Binding-site contacts:
Ligand atom C33 contacts residue LYS68 of chain 1.B at 3.2 Å.
Ligand atom C12 contacts residue GLY126 of chain 1.B at 3.1 Å.
Ligand atom C25 contacts residue MET123 of chain 1.B at 3.3 Å (hydrophobic).
Ligand atom C43 contacts residue ILE99 of chain 1.B at 3.2 Å (hydrophobic).
Ligand atom C42 contacts residue LEU120 of chain 1.B at 3.4 Å (hydrophobic).
Ligand atom C21 contacts residue LYS124 of chain 1.B at 3.1 Å.
Ligand atom O01 contacts residue GLU44 of chain 1.B at 2.8 Å (salt-bridge).
Ligand atom C30 contacts residue LEU120 of chain 1.B at 3.5 Å (hydrophobic).
Ligand atom C33 contacts residue ASP190 of chain 1.B at 2.8 Å.
Ligand atom C13 contacts residue GLY126 of chain 1.B at 3.3 Å.
Ligand atom C03 contacts residue GLY43 of chain 1.B at 3.5 Å.
Ligand atom O44 contacts residue ILE99 of chain 1.B at 2.8 Å.
Ligand atom C12 contacts residue MET123 of chain 1.B at 2.9 Å (hydrophobic).
Ligand atom C45 contacts residue LEU120 of chain 1.B at 3.5 Å (hydrophobic).
Ligand atom C43 contacts residue ARG100 of chain 1.B at 2.8 Å.
Ligand atom C27 contacts residue ALA66 of chain 1.B at 3.5 Å (hydrophobic).
Ligand atom N26 contacts residue MET123 of chain 1.B at 3.2 Å (h-bond).
Ligand atom C46 contacts residue ALA189 of chain 1.B at 3.5 Å (hydrophobic).
Ligand atom C38 contacts residue MET90 of chain 1.B at 3.2 Å (hydrophobic).
Ligand atom C40 contacts residue ILE99 of chain 1.B at 3.6 Å (hydrophobic).
Ligand atom C34 contacts residue ASP190 of chain 1.B at 2.9 Å.
Ligand atom N28 contacts residue ALA66 of chain 1.B at 3.2 Å.
Ligand atom C47 contacts residue ILE99 of chain 1.B at 3.3 Å (hydrophobic).
Ligand atom C35 contacts residue ASP190 of chain 1.B at 3.5 Å.
Ligand atom N26 contacts residue PRO121 of chain 1.B at 3.4 Å (h-bond).
Ligand atom C42 contacts residue LEU101 of chain 1.B at 3.2 Å (hydrophobic).
Ligand atom C37 contacts residue MET90 of chain 1.B at 3.5 Å (hydrophobic).
Ligand atom C42 contacts residue PRO121 of chain 1.B at 3.5 Å (hydrophobic).
Ligand atom C31 contacts residue LEU120 of chain 1.B at 3.4 Å (hydrophobic).
Ligand atom N28 contacts residue PRO121 of chain 1.B at 3.1 Å (h-bond).
Ligand atom C24 contacts residue LEU42 of chain 1.B at 3.6 Å (hydrophobic).
Ligand atom O41 contacts residue LEU120 of chain 1.B at 2.9 Å.
Ligand atom C34 contacts residue LYS68 of chain 1.B at 3.0 Å.
Ligand atom N36 contacts residue ASP190 of chain 1.B at 3.5 Å (salt-bridge).
Ligand atom C43 contacts residue PRO121 of chain 1.B at 3.1 Å (hydrophobic).
Ligand atom C13 contacts residue MET123 of chain 1.B at 3.6 Å (hydrophobic).
Ligand atom C22 contacts residue LYS124 of chain 1.B at 3.3 Å.
Ligand atom N26 contacts residue PHE122 of chain 1.B at 3.6 Å.
Ligand atom N26 contacts residue ALA66 of chain 1.B at 3.6 Å.
Ligand atom C42 contacts residue ARG100 of chain 1.B at 2.7 Å.

This small molecule binds to this protein.
Small molecule (SMILES): CN1CCN(Cc2ccc(-c3cnc(Nc4ccc(C#Cc5cc(C6OCCO6)ccn5)cc4)nc3NC3CCC(O)CC3)cc2)CC1

Sequence of chain 1.B:
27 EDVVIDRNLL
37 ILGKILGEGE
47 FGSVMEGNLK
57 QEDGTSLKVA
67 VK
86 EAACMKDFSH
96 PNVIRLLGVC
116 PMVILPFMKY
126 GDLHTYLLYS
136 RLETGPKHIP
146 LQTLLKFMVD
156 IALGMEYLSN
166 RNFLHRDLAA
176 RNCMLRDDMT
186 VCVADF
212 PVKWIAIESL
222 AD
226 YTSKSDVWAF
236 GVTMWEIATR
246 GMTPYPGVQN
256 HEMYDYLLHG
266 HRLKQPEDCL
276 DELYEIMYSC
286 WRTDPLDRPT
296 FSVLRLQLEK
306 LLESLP